Binding-site contacts:
Ligand atom C6 contacts residue PHE298 of chain 1.C at 3.4 Å (hydrophobic).
Ligand atom C26 contacts residue MET283 of chain 1.C at 3.6 Å (hydrophobic).
Ligand atom C17 contacts residue MET199 of chain 1.C at 3.8 Å (hydrophobic).
Ligand atom O2 contacts residue ILE262 of chain 1.C at 3.5 Å.
Ligand atom C24 contacts residue LEU245 of chain 1.C at 3.5 Å (hydrophobic).
Ligand atom C5 contacts residue MET283 of chain 1.C at 3.4 Å (hydrophobic).
Ligand atom O2 contacts residue GLN295 of chain 1.C at 3.1 Å (h-bond).
Ligand atom C13 contacts residue ASN247 of chain 1.C at 3.5 Å.
Ligand atom C7 contacts residue PHE298 of chain 1.C at 3.5 Å (hydrophobic).
Ligand atom C8 contacts residue PHE298 of chain 1.C at 3.8 Å (hydrophobic).
Ligand atom C20 contacts residue EDO1 of chain 1.BA at 3.8 Å.
Ligand atom C13 contacts residue GLN295 of chain 1.C at 3.9 Å.
Ligand atom C25 contacts residue HIS86 of chain 1.C at 3.5 Å.
Ligand atom C2 contacts residue PHE298 of chain 1.C at 3.7 Å (hydrophobic).
Ligand atom C2 contacts residue SER294 of chain 1.C at 3.4 Å.
Ligand atom C3 contacts residue PHE298 of chain 1.C at 3.8 Å (hydrophobic).
Ligand atom C3 contacts residue SER294 of chain 1.C at 3.1 Å.
Ligand atom C4 contacts residue MET283 of chain 1.C at 3.1 Å (hydrophobic).
Ligand atom C8 contacts residue ILE262 of chain 1.C at 4.0 Å (hydrophobic).
Ligand atom O1 contacts residue GLN295 of chain 1.C at 3.0 Å (h-bond).
Ligand atom C26 contacts residue PHE298 of chain 1.C at 4.0 Å (hydrophobic).
Ligand atom C4 contacts residue PHE298 of chain 1.C at 4.0 Å (hydrophobic).
Ligand atom C1 contacts residue MET283 of chain 1.C at 3.8 Å (hydrophobic).
Ligand atom C22 contacts residue MET199 of chain 1.C at 3.8 Å (hydrophobic).
Ligand atom C9 contacts residue PHE298 of chain 1.C at 3.7 Å (hydrophobic).
Ligand atom C12 contacts residue PHE298 of chain 1.C at 3.5 Å (hydrophobic).
Ligand atom C6 contacts residue GLN295 of chain 1.C at 3.5 Å.
Ligand atom C2 contacts residue MET283 of chain 1.C at 3.7 Å (hydrophobic).
Ligand atom C7 contacts residue GLN295 of chain 1.C at 4.0 Å.
Ligand atom O3 contacts residue MET199 of chain 1.C at 3.3 Å.
Ligand atom C11 contacts residue ASN247 of chain 1.C at 3.9 Å.
Ligand atom C3 contacts residue MET283 of chain 1.C at 3.1 Å (hydrophobic).
Ligand atom C27 contacts residue MET283 of chain 1.C at 3.7 Å (hydrophobic).
Ligand atom O1 contacts residue PHE298 of chain 1.C at 3.8 Å.
Ligand atom C10 contacts residue PHE298 of chain 1.C at 3.9 Å (hydrophobic).
Ligand atom C11 contacts residue PHE298 of chain 1.C at 3.7 Å (hydrophobic).
Ligand atom C12 contacts residue ILE262 of chain 1.C at 3.7 Å (hydrophobic).
Ligand atom C7 contacts residue ILE262 of chain 1.C at 3.9 Å (hydrophobic).
Ligand atom O2 contacts residue PHE298 of chain 1.C at 3.9 Å.
Ligand atom C13 contacts residue THR259 of chain 1.C at 3.9 Å.

Sequence of chain 1.C:
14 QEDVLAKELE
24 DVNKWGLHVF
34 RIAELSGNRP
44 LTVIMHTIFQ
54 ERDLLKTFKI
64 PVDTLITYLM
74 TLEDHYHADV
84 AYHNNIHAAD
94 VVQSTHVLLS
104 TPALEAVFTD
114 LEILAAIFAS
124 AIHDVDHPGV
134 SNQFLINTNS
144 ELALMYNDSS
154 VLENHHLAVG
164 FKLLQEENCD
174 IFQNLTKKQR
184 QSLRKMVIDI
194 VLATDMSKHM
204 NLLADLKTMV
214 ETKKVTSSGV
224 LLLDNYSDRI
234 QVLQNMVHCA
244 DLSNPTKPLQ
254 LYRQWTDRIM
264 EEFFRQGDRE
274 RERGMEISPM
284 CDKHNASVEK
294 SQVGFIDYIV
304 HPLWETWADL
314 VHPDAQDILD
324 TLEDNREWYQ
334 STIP

This small molecule binds to this protein.
Small molecule (SMILES): COc1ccc(CCOc2cc(C3=NN(C4CCCCCC4)C(=O)C3(C)C)ccc2OC)cc1